This protein binds this small molecule.
Small molecule (SMILES): Nc1nc2c(ncn2[C@@H]2O[C@H](CO[P](=O)(O)O[P](=O)(O)NP(=O)(O)O)[C@@H](O)[C@H]2O)c(=O)[nH]1

Binding-site contacts:
Ligand atom O2' contacts residue ASP30 of chain 1.A at 3.1 Å (salt-bridge).
Ligand atom O1A contacts residue GLY15 of chain 1.A at 3.2 Å.
Ligand atom O3G contacts residue GLY60 of chain 1.A at 2.8 Å (h-bond).
Ligand atom O2G contacts residue THR35 of chain 1.A at 2.8 Å (h-bond).
Ligand atom O4' contacts residue LYS117 of chain 1.A at 3.1 Å (salt-bridge).
Ligand atom PB contacts residue LYS16 of chain 1.A at 3.5 Å.
Ligand atom O1B contacts residue VAL14 of chain 1.A at 3.2 Å (h-bond).
Ligand atom PB contacts residue MG1 of chain 1.D at 3.2 Å.
Ligand atom C6 contacts residue LYS117 of chain 1.A at 3.5 Å.
Ligand atom C2' contacts residue VAL29 of chain 1.A at 3.5 Å (hydrophobic).
Ligand atom O2' contacts residue PHE28 of chain 1.A at 3.2 Å.
Ligand atom O6 contacts residue LYS147 of chain 1.A at 3.5 Å (salt-bridge).
Ligand atom O2G contacts residue MG1 of chain 1.D at 2.0 Å.
Ligand atom O2B contacts residue MG1 of chain 1.D at 2.1 Å.
Ligand atom N1 contacts residue ASP119 of chain 1.A at 2.8 Å (salt-bridge).
Ligand atom O2' contacts residue VAL29 of chain 1.A at 2.7 Å (h-bond).
Ligand atom O1B contacts residue GLY15 of chain 1.A at 3.0 Å (h-bond).
Ligand atom O1A contacts residue ALA18 of chain 1.A at 2.8 Å (h-bond).
Ligand atom N3B contacts residue MG1 of chain 1.D at 3.4 Å.
Ligand atom O6 contacts residue ALA146 of chain 1.A at 2.8 Å (h-bond).
Ligand atom O1B contacts residue GLY13 of chain 1.A at 3.5 Å (h-bond).
Ligand atom O3' contacts residue ASP30 of chain 1.A at 2.8 Å (salt-bridge).
Ligand atom N2 contacts residue ASP119 of chain 1.A at 2.9 Å (salt-bridge).
Ligand atom O1G contacts residue PRO34 of chain 1.A at 3.3 Å.
Ligand atom N7 contacts residue ASN116 of chain 1.A at 3.2 Å (h-bond).
Ligand atom N2 contacts residue LEU120 of chain 1.A at 3.4 Å.
Ligand atom O3A contacts residue GLY15 of chain 1.A at 3.1 Å (h-bond).
Ligand atom O6 contacts residue LYS117 of chain 1.A at 3.3 Å.
Ligand atom O2B contacts residue LYS16 of chain 1.A at 3.4 Å (salt-bridge).
Ligand atom O1A contacts residue SER17 of chain 1.A at 3.3 Å (h-bond).
Ligand atom O6 contacts residue SER145 of chain 1.A at 3.4 Å.
Ligand atom O6 contacts residue ASN116 of chain 1.A at 3.3 Å (h-bond).
Ligand atom C8 contacts residue GLY15 of chain 1.A at 3.5 Å.
Ligand atom O2B contacts residue SER17 of chain 1.A at 2.8 Å (h-bond).
Ligand atom O1B contacts residue LYS16 of chain 1.A at 2.9 Å (salt-bridge).
Ligand atom N3B contacts residue GLY13 of chain 1.A at 3.1 Å (h-bond).
Ligand atom O3G contacts residue GLY12 of chain 1.A at 3.4 Å.
Ligand atom PG contacts residue MG1 of chain 1.D at 3.2 Å.
Ligand atom O3G contacts residue LYS16 of chain 1.A at 2.6 Å (salt-bridge).
Ligand atom O6 contacts residue ASP119 of chain 1.A at 3.5 Å (salt-bridge).

Sequence of chain 1.A:
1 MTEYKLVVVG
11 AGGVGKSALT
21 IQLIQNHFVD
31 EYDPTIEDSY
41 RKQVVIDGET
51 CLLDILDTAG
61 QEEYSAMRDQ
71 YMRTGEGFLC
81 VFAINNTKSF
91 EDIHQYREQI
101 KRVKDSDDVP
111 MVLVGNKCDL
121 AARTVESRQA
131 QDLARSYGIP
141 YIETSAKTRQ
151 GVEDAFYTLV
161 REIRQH